Binding-site contacts:
Ligand atom O6 contacts residue VAL54 of chain 1.A at 4.2 Å.
Ligand atom O5 contacts residue VAL54 of chain 1.A at 4.5 Å.
Ligand atom O3 contacts residue ASN55 of chain 1.A at 4.5 Å.
Ligand atom O5 contacts residue ASN55 of chain 1.A at 2.3 Å (h-bond).
Ligand atom C1 contacts residue ASN55 of chain 1.A at 1.4 Å.
Ligand atom C2 contacts residue ASN55 of chain 1.A at 2.2 Å.
Ligand atom C3 contacts residue ASN55 of chain 1.A at 3.6 Å.
Ligand atom C7 contacts residue ASN55 of chain 1.A at 3.7 Å.
Ligand atom O6 contacts residue ASN55 of chain 1.A at 4.4 Å.
Ligand atom C6 contacts residue VAL54 of chain 1.A at 4.1 Å (hydrophobic).
Ligand atom C4 contacts residue ASN55 of chain 1.A at 3.8 Å.
Ligand atom N2 contacts residue ASN55 of chain 1.A at 2.9 Å (h-bond).
Ligand atom C8 contacts residue ASN55 of chain 1.A at 4.0 Å.
Ligand atom C5 contacts residue ASN55 of chain 1.A at 3.5 Å.

This small molecule binds to this protein.
Small molecule (SMILES): CC(=O)N[C@@H]1[C@@H](O)[C@H](O)[C@@H](CO)O[C@H]1O

Sequence of chain 1.A:
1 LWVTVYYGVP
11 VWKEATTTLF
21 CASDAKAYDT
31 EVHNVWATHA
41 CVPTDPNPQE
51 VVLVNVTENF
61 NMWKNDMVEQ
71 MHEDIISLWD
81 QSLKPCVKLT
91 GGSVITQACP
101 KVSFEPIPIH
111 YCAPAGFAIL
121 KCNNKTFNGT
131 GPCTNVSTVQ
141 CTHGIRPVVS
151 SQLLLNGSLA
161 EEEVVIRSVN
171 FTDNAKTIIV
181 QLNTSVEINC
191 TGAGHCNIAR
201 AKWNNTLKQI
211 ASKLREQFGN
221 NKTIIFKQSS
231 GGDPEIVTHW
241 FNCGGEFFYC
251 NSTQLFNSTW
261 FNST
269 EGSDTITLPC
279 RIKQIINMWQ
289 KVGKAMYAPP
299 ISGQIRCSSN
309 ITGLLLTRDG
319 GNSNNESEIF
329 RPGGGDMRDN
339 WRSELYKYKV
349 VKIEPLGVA